The protein below binds the small molecule below.
Small molecule (SMILES): CCO/N=C/c1ccc(OCC[C@@H](C)CCN2CCN(c3ccnc(N)c3)C2=O)cc1

Sequence of chain 31.A:
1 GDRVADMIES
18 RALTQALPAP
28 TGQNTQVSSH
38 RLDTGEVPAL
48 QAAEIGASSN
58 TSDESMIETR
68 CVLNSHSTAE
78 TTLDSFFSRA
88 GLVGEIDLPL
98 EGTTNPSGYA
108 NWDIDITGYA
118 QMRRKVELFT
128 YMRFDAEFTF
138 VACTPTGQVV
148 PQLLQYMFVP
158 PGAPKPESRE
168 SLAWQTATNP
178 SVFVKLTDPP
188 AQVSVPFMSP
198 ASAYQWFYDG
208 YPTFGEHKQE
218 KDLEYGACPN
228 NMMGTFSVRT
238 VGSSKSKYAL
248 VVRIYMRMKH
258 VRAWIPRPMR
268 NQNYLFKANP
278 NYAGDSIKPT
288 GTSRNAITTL

Sequence of chain 32.C:
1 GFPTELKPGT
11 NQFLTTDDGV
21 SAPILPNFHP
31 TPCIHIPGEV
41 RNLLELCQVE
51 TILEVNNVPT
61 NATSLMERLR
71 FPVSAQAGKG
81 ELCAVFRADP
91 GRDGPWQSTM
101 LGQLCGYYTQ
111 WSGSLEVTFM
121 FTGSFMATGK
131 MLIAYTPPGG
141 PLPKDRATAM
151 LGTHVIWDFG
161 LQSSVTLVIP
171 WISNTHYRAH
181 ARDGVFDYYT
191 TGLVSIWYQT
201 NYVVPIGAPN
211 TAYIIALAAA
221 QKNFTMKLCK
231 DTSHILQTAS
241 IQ

Binding-site contacts:
Ligand atom CAF contacts residue ASN228 of chain 31.A at 3.8 Å.
Ligand atom CAJ contacts residue VAL192 of chain 31.A at 3.7 Å (hydrophobic).
Ligand atom CAE contacts residue PHE137 of chain 31.A at 3.9 Å (hydrophobic).
Ligand atom CAJ contacts residue PHE135 of chain 31.A at 3.1 Å (hydrophobic).
Ligand atom CAL contacts residue THR114 of chain 31.A at 3.8 Å.
Ligand atom CAY contacts residue THR114 of chain 31.A at 3.8 Å.
Ligand atom CAF contacts residue GLN202 of chain 31.A at 3.5 Å.
Ligand atom CAS contacts residue TYR201 of chain 31.A at 3.7 Å (hydrophobic).
Ligand atom CAB contacts residue PHE131 of chain 31.A at 3.8 Å (hydrophobic).
Ligand atom CAA contacts residue SER178 of chain 31.A at 3.5 Å.
Ligand atom CAF contacts residue TRP203 of chain 31.A at 3.7 Å (hydrophobic).
Ligand atom CAR contacts residue TYR201 of chain 31.A at 3.2 Å (hydrophobic).
Ligand atom OAW contacts residue ILE111 of chain 31.A at 3.2 Å.
Ligand atom CAB contacts residue PHE135 of chain 31.A at 3.8 Å (hydrophobic).
Ligand atom CAA contacts residue TYR153 of chain 31.A at 3.9 Å (hydrophobic).
Ligand atom CAH contacts residue PHE135 of chain 31.A at 3.4 Å (hydrophobic).
Ligand atom NAC contacts residue ALA275 of chain 31.A at 3.5 Å.
Ligand atom CBA contacts residue ILE111 of chain 31.A at 3.7 Å (hydrophobic).
Ligand atom CAM contacts residue PRO177 of chain 31.A at 3.6 Å (hydrophobic).
Ligand atom CAK contacts residue PHE155 of chain 31.A at 2.9 Å (hydrophobic).
Ligand atom CAH contacts residue VAL192 of chain 31.A at 3.5 Å (hydrophobic).
Ligand atom CAA contacts residue VAL179 of chain 31.A at 3.1 Å (hydrophobic).
Ligand atom CAZ contacts residue VAL192 of chain 31.A at 3.6 Å (hydrophobic).
Ligand atom NAC contacts residue THR114 of chain 31.A at 3.1 Å (h-bond).
Ligand atom CAQ contacts residue ILE113 of chain 31.A at 3.9 Å (hydrophobic).
Ligand atom CAN contacts residue PHE135 of chain 31.A at 3.4 Å (hydrophobic).
Ligand atom CAI contacts residue PHE155 of chain 31.A at 3.1 Å (hydrophobic).
Ligand atom CAM contacts residue PHE155 of chain 31.A at 3.8 Å (hydrophobic).
Ligand atom OAD contacts residue ILE113 of chain 31.A at 3.1 Å (h-bond).
Ligand atom CAG contacts residue GLN202 of chain 31.A at 3.5 Å.
Ligand atom OAV contacts residue VAL190 of chain 31.A at 3.9 Å.
Ligand atom CAR contacts residue ASN228 of chain 31.A at 3.7 Å.
Ligand atom OAW contacts residue MET195 of chain 31.A at 3.5 Å.
Ligand atom NAT contacts residue PHE155 of chain 31.A at 3.6 Å.
Ligand atom CAG contacts residue ASN228 of chain 31.A at 3.3 Å.
Ligand atom CBB contacts residue ASN228 of chain 31.A at 3.7 Å.
Ligand atom CAS contacts residue ASN228 of chain 31.A at 3.8 Å.
Ligand atom CAA contacts residue PRO177 of chain 31.A at 3.5 Å (hydrophobic).
Ligand atom OAD contacts residue ASP112 of chain 31.A at 3.4 Å.
Ligand atom NBE contacts residue TRP203 of chain 31.A at 3.8 Å.

Sequence of chain 31.C:
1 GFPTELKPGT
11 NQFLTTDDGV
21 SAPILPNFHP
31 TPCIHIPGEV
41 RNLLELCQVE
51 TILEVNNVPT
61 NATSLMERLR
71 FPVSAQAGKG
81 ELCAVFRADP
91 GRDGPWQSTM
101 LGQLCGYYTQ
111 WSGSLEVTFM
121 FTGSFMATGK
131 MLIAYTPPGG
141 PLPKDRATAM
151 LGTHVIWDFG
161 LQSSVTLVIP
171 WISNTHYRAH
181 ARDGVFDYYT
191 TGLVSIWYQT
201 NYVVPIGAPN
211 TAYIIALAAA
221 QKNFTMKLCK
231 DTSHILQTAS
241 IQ